Binding-site contacts:
Ligand atom O1B contacts residue PO41 of chain 1.C at 2.7 Å (h-bond).
Ligand atom O6 contacts residue ARG128 of chain 1.A at 3.6 Å (salt-bridge).
Ligand atom O2B contacts residue ASP134 of chain 1.A at 2.6 Å (salt-bridge).
Ligand atom O6 contacts residue LYS188 of chain 1.A at 3.4 Å.
Ligand atom O3B contacts residue LYS25 of chain 1.A at 3.0 Å (salt-bridge).
Ligand atom O3A contacts residue ASP134 of chain 1.A at 3.3 Å (salt-bridge).
Ligand atom O1A contacts residue LYS25 of chain 1.A at 3.5 Å (salt-bridge).
Ligand atom O2A contacts residue GLY22 of chain 1.A at 3.0 Å.
Ligand atom C2 contacts residue ARG128 of chain 1.A at 3.5 Å.
Ligand atom C5 contacts residue SER190 of chain 1.A at 3.5 Å.
Ligand atom O3' contacts residue GLY133 of chain 1.A at 2.6 Å (h-bond).
Ligand atom O1A contacts residue GLY24 of chain 1.A at 3.1 Å.
Ligand atom O2B contacts residue GLY22 of chain 1.A at 2.9 Å (h-bond).
Ligand atom O2A contacts residue CYS23 of chain 1.A at 3.3 Å (h-bond).
Ligand atom O3B contacts residue THR26 of chain 1.A at 3.0 Å (h-bond).
Ligand atom C5' contacts residue ASP134 of chain 1.A at 3.4 Å.
Ligand atom C2 contacts residue ASP183 of chain 1.A at 3.1 Å.
Ligand atom O1B contacts residue THR26 of chain 1.A at 2.8 Å (h-bond).
Ligand atom C5 contacts residue ARG128 of chain 1.A at 3.7 Å.
Ligand atom N1 contacts residue ASP183 of chain 1.A at 2.8 Å (salt-bridge).
Ligand atom O6 contacts residue SER189 of chain 1.A at 3.4 Å (h-bond).
Ligand atom C3' contacts residue GLY133 of chain 1.A at 3.1 Å.
Ligand atom C2' contacts residue THR27 of chain 1.A at 3.6 Å.
Ligand atom O6 contacts residue SER190 of chain 1.A at 2.9 Å (h-bond).
Ligand atom N7 contacts residue SER190 of chain 1.A at 2.7 Å (h-bond).
Ligand atom O3' contacts residue ARG132 of chain 1.A at 3.2 Å (salt-bridge).
Ligand atom C6 contacts residue ARG128 of chain 1.A at 3.5 Å.
Ligand atom N3 contacts residue ARG128 of chain 1.A at 3.6 Å.
Ligand atom O1A contacts residue THR27 of chain 1.A at 2.7 Å (h-bond).
Ligand atom O1A contacts residue THR26 of chain 1.A at 3.3 Å (h-bond).
Ligand atom O5' contacts residue THR27 of chain 1.A at 3.5 Å (h-bond).
Ligand atom N3 contacts residue ARG132 of chain 1.A at 3.3 Å.
Ligand atom O2A contacts residue GLY24 of chain 1.A at 2.6 Å (h-bond).
Ligand atom O1B contacts residue LYS25 of chain 1.A at 3.7 Å.
Ligand atom C8 contacts residue THR27 of chain 1.A at 3.2 Å.
Ligand atom PB contacts residue THR26 of chain 1.A at 3.6 Å.
Ligand atom PB contacts residue ASP134 of chain 1.A at 3.5 Å.
Ligand atom C4' contacts residue GLY133 of chain 1.A at 3.2 Å.
Ligand atom O2' contacts residue LEU226 of chain 1.A at 3.5 Å (h-bond).
Ligand atom N1 contacts residue ARG128 of chain 1.A at 3.6 Å (salt-bridge).

Sequence of chain 1.A:
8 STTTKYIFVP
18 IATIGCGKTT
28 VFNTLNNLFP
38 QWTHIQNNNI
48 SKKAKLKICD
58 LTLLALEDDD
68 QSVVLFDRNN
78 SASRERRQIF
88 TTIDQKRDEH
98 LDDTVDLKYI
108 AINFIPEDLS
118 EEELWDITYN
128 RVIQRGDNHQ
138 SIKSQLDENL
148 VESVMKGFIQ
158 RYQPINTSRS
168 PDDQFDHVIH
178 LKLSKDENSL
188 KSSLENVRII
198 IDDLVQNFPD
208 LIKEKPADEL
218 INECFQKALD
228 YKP

A small-molecule ligand and the protein it binds are described below.
Small molecule (SMILES): O=c1[nH]cnc2c1ncn2[C@@H]1O[C@H](CO[P](=O)(O)OP(=O)(O)O)[C@@H](O)[C@H]1O